Sequence of chain 1.A:
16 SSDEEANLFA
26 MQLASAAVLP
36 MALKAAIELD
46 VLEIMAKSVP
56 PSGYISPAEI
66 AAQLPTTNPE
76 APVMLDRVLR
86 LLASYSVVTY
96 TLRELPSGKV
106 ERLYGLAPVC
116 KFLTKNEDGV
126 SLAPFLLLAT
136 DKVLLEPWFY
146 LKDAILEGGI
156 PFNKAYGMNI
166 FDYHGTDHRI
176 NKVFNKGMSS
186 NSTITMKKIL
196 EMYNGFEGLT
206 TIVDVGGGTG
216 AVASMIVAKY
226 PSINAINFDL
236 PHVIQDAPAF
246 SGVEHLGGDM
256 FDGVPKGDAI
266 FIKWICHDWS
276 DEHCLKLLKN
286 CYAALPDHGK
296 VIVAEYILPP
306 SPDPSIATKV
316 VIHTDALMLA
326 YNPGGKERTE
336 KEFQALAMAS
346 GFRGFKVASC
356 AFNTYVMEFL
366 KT

This protein binds this small molecule.
Small molecule (SMILES): COc1cc(/C=C/CO)ccc1O

Binding-site contacts:
Ligand atom C1 contacts residue PHE179 of chain 1.A at 3.4 Å (hydrophobic).
Ligand atom C2 contacts residue MET323 of chain 1.A at 2.9 Å (hydrophobic).
Ligand atom C3 contacts residue ASP273 of chain 1.A at 3.4 Å.
Ligand atom O2 contacts residue MET323 of chain 1.A at 4.0 Å.
Ligand atom C2 contacts residue TYR326 of chain 1.A at 3.6 Å (hydrophobic).
Ligand atom C4 contacts residue ILE165 of chain 1.A at 4.0 Å (hydrophobic).
Ligand atom C2 contacts residue ASP273 of chain 1.A at 3.4 Å.
Ligand atom O2 contacts residue PHE166 of chain 1.A at 3.1 Å.
Ligand atom O3 contacts residue TYR326 of chain 1.A at 3.1 Å.
Ligand atom C3 contacts residue PHE179 of chain 1.A at 4.1 Å (hydrophobic).
Ligand atom C6 contacts residue MET323 of chain 1.A at 4.1 Å (hydrophobic).
Ligand atom C8 contacts residue PHE179 of chain 1.A at 3.9 Å (hydrophobic).
Ligand atom C8 contacts residue ILE165 of chain 1.A at 4.1 Å (hydrophobic).
Ligand atom O2 contacts residue PRO328 of chain 1.A at 3.9 Å.
Ligand atom O1 contacts residue LEU322 of chain 1.A at 3.8 Å.
Ligand atom C4 contacts residue PHE166 of chain 1.A at 3.5 Å (hydrophobic).
Ligand atom C8 contacts residue TYR326 of chain 1.A at 3.8 Å (hydrophobic).
Ligand atom C7 contacts residue TYR326 of chain 1.A at 4.1 Å (hydrophobic).
Ligand atom O2 contacts residue ILE165 of chain 1.A at 3.9 Å.
Ligand atom C3 contacts residue PHE166 of chain 1.A at 3.3 Å (hydrophobic).
Ligand atom C7 contacts residue ILE165 of chain 1.A at 3.5 Å (hydrophobic).
Ligand atom O3 contacts residue PRO328 of chain 1.A at 3.8 Å.
Ligand atom C5 contacts residue TYR326 of chain 1.A at 3.6 Å (hydrophobic).
Ligand atom C6 contacts residue ILE165 of chain 1.A at 3.3 Å (hydrophobic).
Ligand atom C4 contacts residue ASP273 of chain 1.A at 3.4 Å.
Ligand atom O1 contacts residue PHE130 of chain 1.A at 3.9 Å.
Ligand atom C1 contacts residue ILE165 of chain 1.A at 4.0 Å (hydrophobic).
Ligand atom C5 contacts residue ILE165 of chain 1.A at 3.6 Å (hydrophobic).
Ligand atom O2 contacts residue ASP273 of chain 1.A at 3.0 Å.
Ligand atom C9 contacts residue MET183 of chain 1.A at 3.8 Å (hydrophobic).
Ligand atom O3 contacts residue MET323 of chain 1.A at 3.9 Å.
Ligand atom O3 contacts residue ASN327 of chain 1.A at 3.3 Å (h-bond).
Ligand atom C9 contacts residue PHE179 of chain 1.A at 3.7 Å (hydrophobic).
Ligand atom C2 contacts residue ASN327 of chain 1.A at 3.1 Å.
Ligand atom C4 contacts residue MET323 of chain 1.A at 4.1 Å (hydrophobic).
Ligand atom C7 contacts residue PHE179 of chain 1.A at 4.1 Å (hydrophobic).
Ligand atom C5 contacts residue MET323 of chain 1.A at 3.9 Å (hydrophobic).
Ligand atom C2 contacts residue PRO328 of chain 1.A at 3.0 Å (hydrophobic).
Ligand atom C6 contacts residue TYR326 of chain 1.A at 3.3 Å (hydrophobic).
Ligand atom C10 contacts residue LEU139 of chain 1.A at 4.1 Å (hydrophobic).